Sequence of chain 2.A:
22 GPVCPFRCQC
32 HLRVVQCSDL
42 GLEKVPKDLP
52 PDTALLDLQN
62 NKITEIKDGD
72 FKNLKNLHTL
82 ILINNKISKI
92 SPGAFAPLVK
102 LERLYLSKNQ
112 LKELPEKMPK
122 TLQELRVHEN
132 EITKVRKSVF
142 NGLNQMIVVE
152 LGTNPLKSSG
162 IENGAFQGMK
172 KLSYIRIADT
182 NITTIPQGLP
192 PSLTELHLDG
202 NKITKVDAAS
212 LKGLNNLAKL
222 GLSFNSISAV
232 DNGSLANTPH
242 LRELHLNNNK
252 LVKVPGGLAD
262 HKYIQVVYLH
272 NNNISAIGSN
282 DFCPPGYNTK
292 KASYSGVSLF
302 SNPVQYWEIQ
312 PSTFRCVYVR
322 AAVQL

The protein below binds the small molecule below.
Small molecule (SMILES): CC(=O)N[C@@H]1[C@@H](O)[C@H](O)[C@@H](CO)O[C@H]1O

Binding-site contacts:
Ligand atom C2 contacts residue ASN274 of chain 2.A at 2.3 Å.
Ligand atom C7 contacts residue ASN274 of chain 2.A at 3.4 Å.
Ligand atom C8 contacts residue ASN274 of chain 2.A at 4.4 Å.
Ligand atom C5 contacts residue ASN274 of chain 2.A at 3.7 Å.
Ligand atom O7 contacts residue ASN274 of chain 2.A at 3.6 Å.
Ligand atom O5 contacts residue ASN274 of chain 2.A at 2.4 Å (h-bond).
Ligand atom C4 contacts residue ASN274 of chain 2.A at 4.2 Å.
Ligand atom C1 contacts residue ASN274 of chain 2.A at 1.4 Å.
Ligand atom C3 contacts residue ASN274 of chain 2.A at 3.7 Å.
Ligand atom O5 contacts residue VAL253 of chain 2.A at 4.0 Å.
Ligand atom N2 contacts residue ASN274 of chain 2.A at 2.7 Å (h-bond).